This small molecule binds to this protein.
Small molecule (SMILES): CC(=O)N[C@H]1[C@H](O[C@H]2[C@H](O)[C@@H](NC(C)=O)CO[C@@H]2CO)O[C@H](CO)[C@@H](O)[C@@H]1O

Binding-site contacts:
Ligand atom C3 contacts residue ASN1098 of chain 1.A at 3.7 Å.
Ligand atom O7 contacts residue HIS1101 of chain 1.A at 3.1 Å.
Ligand atom C1 contacts residue ASN1098 of chain 1.A at 1.5 Å.
Ligand atom C5 contacts residue ASN1098 of chain 1.A at 3.3 Å.
Ligand atom C6 contacts residue PHE1103 of chain 1.A at 3.9 Å (hydrophobic).
Ligand atom N2 contacts residue ASN1098 of chain 1.A at 3.4 Å (h-bond).
Ligand atom O4 contacts residue ASN1098 of chain 1.A at 4.4 Å.
Ligand atom O5 contacts residue PHE1103 of chain 1.A at 4.2 Å.
Ligand atom N2 contacts residue HIS1101 of chain 1.A at 4.1 Å.
Ligand atom O7 contacts residue ASN1098 of chain 1.A at 4.0 Å.
Ligand atom C8 contacts residue ASN1098 of chain 1.A at 3.2 Å.
Ligand atom O5 contacts residue ASN1098 of chain 1.A at 2.2 Å (h-bond).
Ligand atom C6 contacts residue ASN1098 of chain 1.A at 4.5 Å.
Ligand atom C5 contacts residue PHE1103 of chain 1.A at 4.2 Å (hydrophobic).
Ligand atom C2 contacts residue ASN1098 of chain 1.A at 2.8 Å.
Ligand atom C4 contacts residue ASN1098 of chain 1.A at 4.0 Å.
Ligand atom C7 contacts residue ASN1098 of chain 1.A at 3.6 Å.
Ligand atom C7 contacts residue HIS1101 of chain 1.A at 3.9 Å.
Ligand atom C8 contacts residue THR1100 of chain 1.A at 4.2 Å.

Sequence of chain 1.A:
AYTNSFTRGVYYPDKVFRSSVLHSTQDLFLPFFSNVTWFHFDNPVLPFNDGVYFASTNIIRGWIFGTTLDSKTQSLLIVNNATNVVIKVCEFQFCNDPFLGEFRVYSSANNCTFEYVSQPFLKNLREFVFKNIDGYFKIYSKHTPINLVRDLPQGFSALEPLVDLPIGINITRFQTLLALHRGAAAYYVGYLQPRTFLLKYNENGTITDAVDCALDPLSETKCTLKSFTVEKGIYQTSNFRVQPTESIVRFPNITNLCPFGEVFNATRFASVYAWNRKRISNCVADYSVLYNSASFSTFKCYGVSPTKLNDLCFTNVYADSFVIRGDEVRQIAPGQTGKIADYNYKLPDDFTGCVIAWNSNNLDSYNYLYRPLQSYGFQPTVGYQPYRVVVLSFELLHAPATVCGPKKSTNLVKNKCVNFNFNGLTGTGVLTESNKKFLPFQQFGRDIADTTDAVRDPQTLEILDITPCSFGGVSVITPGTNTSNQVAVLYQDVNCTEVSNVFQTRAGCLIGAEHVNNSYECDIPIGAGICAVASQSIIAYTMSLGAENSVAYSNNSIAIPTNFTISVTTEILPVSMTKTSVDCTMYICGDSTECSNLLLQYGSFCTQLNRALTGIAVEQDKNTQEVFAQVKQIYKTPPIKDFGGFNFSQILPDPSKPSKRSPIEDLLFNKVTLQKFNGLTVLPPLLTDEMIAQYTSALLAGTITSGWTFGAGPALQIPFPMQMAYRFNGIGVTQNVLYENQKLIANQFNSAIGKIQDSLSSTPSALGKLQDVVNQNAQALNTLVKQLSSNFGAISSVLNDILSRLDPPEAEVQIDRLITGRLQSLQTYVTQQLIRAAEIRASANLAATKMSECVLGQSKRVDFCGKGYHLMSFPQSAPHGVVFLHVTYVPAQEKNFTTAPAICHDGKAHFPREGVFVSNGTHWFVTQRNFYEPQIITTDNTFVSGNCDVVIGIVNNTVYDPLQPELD